A protein and the small-molecule ligand that binds it are described below.
Small molecule (SMILES): CC(=O)N[C@@H]1[C@@H](O)[C@H](O)[C@@H](CO)O[C@H]1O

Sequence of chain 1.A:
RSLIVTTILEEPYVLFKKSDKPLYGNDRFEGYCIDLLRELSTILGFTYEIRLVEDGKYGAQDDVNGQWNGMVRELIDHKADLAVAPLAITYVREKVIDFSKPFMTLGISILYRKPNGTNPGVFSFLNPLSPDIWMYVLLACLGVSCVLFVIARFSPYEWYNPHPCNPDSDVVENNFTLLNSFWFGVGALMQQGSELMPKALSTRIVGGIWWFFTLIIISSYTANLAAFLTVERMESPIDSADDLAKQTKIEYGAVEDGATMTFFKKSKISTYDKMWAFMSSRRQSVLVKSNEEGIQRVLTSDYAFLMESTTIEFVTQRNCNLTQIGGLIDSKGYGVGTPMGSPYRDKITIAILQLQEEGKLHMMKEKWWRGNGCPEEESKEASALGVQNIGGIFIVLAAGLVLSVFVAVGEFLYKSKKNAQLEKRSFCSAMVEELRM

Binding-site contacts:
Ligand atom C5 contacts residue ASN751 of chain 1.A at 3.6 Å.
Ligand atom O6 contacts residue GLU808 of chain 1.A at 2.4 Å (salt-bridge).
Ligand atom O7 contacts residue LEU729 of chain 1.A at 3.0 Å (h-bond).
Ligand atom C6 contacts residue GLU808 of chain 1.A at 3.7 Å.
Ligand atom O5 contacts residue ASN751 of chain 1.A at 2.4 Å (h-bond).
Ligand atom O4 contacts residue ASN749 of chain 1.A at 3.5 Å (h-bond).
Ligand atom O7 contacts residue NAG1 of chain 1.I at 4.5 Å.
Ligand atom C7 contacts residue NAG1 of chain 1.I at 4.4 Å.
Ligand atom C1 contacts residue ASN751 of chain 1.A at 1.4 Å.
Ligand atom C3 contacts residue ASN751 of chain 1.A at 3.7 Å.
Ligand atom C6 contacts residue ASN749 of chain 1.A at 4.2 Å.
Ligand atom C4 contacts residue ASN749 of chain 1.A at 4.1 Å.
Ligand atom C5 contacts residue GLU808 of chain 1.A at 4.4 Å.
Ligand atom C2 contacts residue ASN751 of chain 1.A at 2.4 Å.
Ligand atom C7 contacts residue ASN751 of chain 1.A at 3.5 Å.
Ligand atom C7 contacts residue ARG543 of chain 1.A at 3.6 Å.
Ligand atom C5 contacts residue ASN749 of chain 1.A at 3.7 Å.
Ligand atom N2 contacts residue ASN751 of chain 1.A at 3.1 Å (h-bond).
Ligand atom O3 contacts residue ASN751 of chain 1.A at 4.2 Å.
Ligand atom O4 contacts residue LEU729 of chain 1.A at 3.9 Å.
Ligand atom C7 contacts residue LEU729 of chain 1.A at 3.7 Å (hydrophobic).
Ligand atom C8 contacts residue ARG543 of chain 1.A at 3.4 Å.
Ligand atom N2 contacts residue ARG543 of chain 1.A at 4.4 Å.
Ligand atom C8 contacts residue ASN751 of chain 1.A at 3.3 Å.
Ligand atom O7 contacts residue ARG543 of chain 1.A at 3.1 Å (salt-bridge).
Ligand atom O5 contacts residue ASN749 of chain 1.A at 4.4 Å.
Ligand atom C4 contacts residue ASN751 of chain 1.A at 4.2 Å.
Ligand atom N2 contacts residue LEU729 of chain 1.A at 3.4 Å.
Ligand atom O5 contacts residue GLU808 of chain 1.A at 4.0 Å.
Ligand atom C8 contacts residue NAG1 of chain 1.I at 3.5 Å.